Binding-site contacts:
Ligand atom O1G contacts residue ARG367 of chain 1.A at 2.9 Å (salt-bridge).
Ligand atom O2A contacts residue LYS371 of chain 1.A at 2.7 Å (salt-bridge).
Ligand atom O1B contacts residue MG1 of chain 1.E at 2.1 Å.
Ligand atom PA contacts residue MG1 of chain 1.E at 3.3 Å.
Ligand atom PA contacts residue MG1 of chain 1.F at 3.4 Å.
Ligand atom C3' contacts residue PHE375 of chain 1.A at 3.4 Å (hydrophobic).
Ligand atom O1G contacts residue SER320 of chain 1.A at 3.4 Å.
Ligand atom O3' contacts residue GLU323 of chain 1.A at 3.0 Å (salt-bridge).
Ligand atom N4 contacts residue GOL1 of chain 1.T at 3.2 Å.
Ligand atom C35 contacts residue ARG368 of chain 1.A at 3.4 Å.
Ligand atom C5' contacts residue ASP493 of chain 1.A at 3.4 Å.
Ligand atom PG contacts residue MG1 of chain 1.E at 3.4 Å.
Ligand atom O2G contacts residue ARG367 of chain 1.A at 3.0 Å (salt-bridge).
Ligand atom O1B contacts residue TYR319 of chain 1.A at 2.9 Å (h-bond).
Ligand atom O1B contacts residue ASP493 of chain 1.A at 3.1 Å (salt-bridge).
Ligand atom N4 contacts residue THR372 of chain 1.A at 3.4 Å.
Ligand atom O1A contacts residue ASP318 of chain 1.A at 3.1 Å (salt-bridge).
Ligand atom O3B contacts residue HIS347 of chain 1.A at 3.4 Å (h-bond).
Ligand atom C1' contacts residue GLU323 of chain 1.A at 3.5 Å.
Ligand atom O2G contacts residue LYS371 of chain 1.A at 2.8 Å (salt-bridge).
Ligand atom O3G contacts residue ASP318 of chain 1.A at 2.9 Å (salt-bridge).
Ligand atom O3G contacts residue MG1 of chain 1.E at 2.0 Å.
Ligand atom O1A contacts residue MG1 of chain 1.E at 2.1 Å.
Ligand atom PB contacts residue MG1 of chain 1.E at 3.1 Å.
Ligand atom O1A contacts residue ASP493 of chain 1.A at 2.9 Å (salt-bridge).
Ligand atom O2B contacts residue GLN321 of chain 1.A at 3.2 Å.
Ligand atom O1G contacts residue GLN321 of chain 1.A at 2.9 Å (h-bond).
Ligand atom O1B contacts residue ILE322 of chain 1.A at 3.2 Å (h-bond).
Ligand atom O3' contacts residue ILE322 of chain 1.A at 3.3 Å.
Ligand atom C31 contacts residue ARG295 of chain 1.A at 3.4 Å.
Ligand atom O1A contacts residue MG1 of chain 1.F at 2.4 Å.
Ligand atom C2' contacts residue GLU323 of chain 1.A at 3.5 Å.
Ligand atom O2B contacts residue HIS347 of chain 1.A at 3.0 Å (h-bond).
Ligand atom O4' contacts residue ARG281 of chain 1.A at 3.2 Å (salt-bridge).
Ligand atom O3G contacts residue TYR319 of chain 1.A at 3.0 Å (h-bond).
Ligand atom O3B contacts residue GLN321 of chain 1.A at 3.4 Å (h-bond).
Ligand atom O2B contacts residue PHE375 of chain 1.A at 3.1 Å.
Ligand atom O3' contacts residue PHE375 of chain 1.A at 3.1 Å.
Ligand atom C30 contacts residue ARG295 of chain 1.A at 3.4 Å.
Ligand atom O1B contacts residue GLN321 of chain 1.A at 3.3 Å (h-bond).

This protein binds this small molecule.
Small molecule (SMILES): C#Cc1ccc(C#Cc2cn([C@H]3C[C@H](O)[C@@H](COP(=O)(O)OP(=O)(O)OP(=O)(O)O)O3)c(=O)nc2N)cc1

Sequence of chain 1.A:
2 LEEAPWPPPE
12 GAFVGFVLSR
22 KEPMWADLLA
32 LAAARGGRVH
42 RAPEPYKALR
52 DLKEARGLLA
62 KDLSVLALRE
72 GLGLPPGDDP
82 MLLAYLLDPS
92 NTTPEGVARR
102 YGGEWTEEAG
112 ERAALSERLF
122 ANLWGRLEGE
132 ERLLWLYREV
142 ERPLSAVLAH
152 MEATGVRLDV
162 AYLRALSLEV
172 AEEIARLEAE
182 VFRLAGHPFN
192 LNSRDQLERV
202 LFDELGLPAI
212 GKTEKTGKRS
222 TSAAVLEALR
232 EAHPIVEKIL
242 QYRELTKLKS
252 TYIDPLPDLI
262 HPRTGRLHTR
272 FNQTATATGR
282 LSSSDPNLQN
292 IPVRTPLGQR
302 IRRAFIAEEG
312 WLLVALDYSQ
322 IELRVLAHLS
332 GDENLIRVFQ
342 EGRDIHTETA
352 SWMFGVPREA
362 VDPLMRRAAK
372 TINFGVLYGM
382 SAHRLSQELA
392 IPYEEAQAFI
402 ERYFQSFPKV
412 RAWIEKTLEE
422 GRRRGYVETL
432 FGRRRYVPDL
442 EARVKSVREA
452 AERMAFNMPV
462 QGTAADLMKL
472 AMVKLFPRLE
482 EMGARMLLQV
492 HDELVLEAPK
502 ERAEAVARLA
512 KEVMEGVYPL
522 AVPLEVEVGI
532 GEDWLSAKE